This small molecule binds to this protein.
Small molecule (SMILES): NCCC[C@H](N)C(=O)O

Sequence of chain 1.A:
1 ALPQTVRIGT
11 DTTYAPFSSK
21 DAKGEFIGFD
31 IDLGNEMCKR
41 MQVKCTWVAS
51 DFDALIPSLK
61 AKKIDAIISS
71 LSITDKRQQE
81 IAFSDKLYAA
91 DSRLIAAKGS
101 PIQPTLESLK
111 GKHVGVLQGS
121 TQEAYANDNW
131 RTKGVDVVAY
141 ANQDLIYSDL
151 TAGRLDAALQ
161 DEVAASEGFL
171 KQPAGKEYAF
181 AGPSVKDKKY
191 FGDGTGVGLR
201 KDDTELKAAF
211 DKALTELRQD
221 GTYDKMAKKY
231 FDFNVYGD

Binding-site contacts:
Ligand atom CD contacts residue LEU117 of chain 1.A at 3.6 Å (hydrophobic).
Ligand atom N contacts residue SER72 of chain 1.A at 3.0 Å (h-bond).
Ligand atom C contacts residue PHE52 of chain 1.A at 3.9 Å (hydrophobic).
Ligand atom OXT contacts residue SER120 of chain 1.A at 3.2 Å.
Ligand atom CB contacts residue TYR14 of chain 1.A at 3.6 Å (hydrophobic).
Ligand atom CG contacts residue PHE52 of chain 1.A at 4.0 Å (hydrophobic).
Ligand atom N contacts residue SER70 of chain 1.A at 2.9 Å (h-bond).
Ligand atom CA contacts residue THR121 of chain 1.A at 3.8 Å.
Ligand atom CB contacts residue SER70 of chain 1.A at 4.0 Å.
Ligand atom C contacts residue SER72 of chain 1.A at 3.9 Å.
Ligand atom CA contacts residue SER70 of chain 1.A at 3.8 Å.
Ligand atom CD contacts residue PHE52 of chain 1.A at 3.5 Å (hydrophobic).
Ligand atom OXT contacts residue THR121 of chain 1.A at 3.0 Å (h-bond).
Ligand atom CD contacts residue TYR14 of chain 1.A at 3.7 Å (hydrophobic).
Ligand atom CA contacts residue SER72 of chain 1.A at 4.0 Å.
Ligand atom CA contacts residue GLN122 of chain 1.A at 3.5 Å.
Ligand atom CG contacts residue SER69 of chain 1.A at 3.7 Å.
Ligand atom OXT contacts residue PHE52 of chain 1.A at 3.5 Å.
Ligand atom CD contacts residue SER69 of chain 1.A at 3.8 Å.
Ligand atom OXT contacts residue ARG77 of chain 1.A at 3.0 Å (salt-bridge).
Ligand atom CG contacts residue TYR14 of chain 1.A at 3.8 Å (hydrophobic).
Ligand atom NE contacts residue ASP11 of chain 1.A at 3.0 Å (salt-bridge).
Ligand atom O contacts residue LEU71 of chain 1.A at 3.7 Å.
Ligand atom O contacts residue SER72 of chain 1.A at 2.9 Å (h-bond).
Ligand atom NE contacts residue PHE52 of chain 1.A at 3.4 Å.
Ligand atom O contacts residue ARG77 of chain 1.A at 2.8 Å (salt-bridge).
Ligand atom C contacts residue ARG77 of chain 1.A at 3.6 Å.
Ligand atom C contacts residue THR121 of chain 1.A at 3.8 Å.
Ligand atom CA contacts residue ASP161 of chain 1.A at 3.6 Å.
Ligand atom CD contacts residue ASP11 of chain 1.A at 3.9 Å.
Ligand atom CG contacts residue ASP161 of chain 1.A at 4.0 Å.
Ligand atom O contacts residue PHE52 of chain 1.A at 3.9 Å.
Ligand atom CB contacts residue GLN122 of chain 1.A at 3.7 Å.
Ligand atom N contacts residue ASP161 of chain 1.A at 3.0 Å (salt-bridge).
Ligand atom C contacts residue SER70 of chain 1.A at 3.8 Å.
Ligand atom NE contacts residue TYR14 of chain 1.A at 3.8 Å.
Ligand atom CG contacts residue SER70 of chain 1.A at 3.2 Å.
Ligand atom NE contacts residue SER69 of chain 1.A at 2.8 Å (h-bond).
Ligand atom CB contacts residue ASP161 of chain 1.A at 3.8 Å.
Ligand atom O contacts residue SER70 of chain 1.A at 3.2 Å (h-bond).